Binding-site contacts:
Ligand atom C9 contacts residue TYR108 of chain 1.B at 3.6 Å (hydrophobic).
Ligand atom C7 contacts residue TYR108 of chain 1.B at 3.5 Å (hydrophobic).
Ligand atom C4 contacts residue MET23 of chain 1.B at 3.9 Å (hydrophobic).
Ligand atom CL contacts residue GLU101 of chain 1.B at 3.3 Å.
Ligand atom C8 contacts residue TYR108 of chain 1.B at 3.9 Å (hydrophobic).
Ligand atom O contacts residue TYR108 of chain 1.B at 4.1 Å.
Ligand atom C6 contacts residue HIS124 of chain 1.B at 3.5 Å.
Ligand atom N1 contacts residue HIS124 of chain 1.B at 3.8 Å.
Ligand atom C2 contacts residue ARG105 of chain 1.B at 4.1 Å.
Ligand atom N contacts residue TYR108 of chain 1.B at 3.4 Å.
Ligand atom C5 contacts residue ARG105 of chain 1.B at 3.6 Å.
Ligand atom CL1 contacts residue ARG105 of chain 1.B at 3.9 Å.
Ligand atom CL contacts residue ARG105 of chain 1.B at 4.0 Å.
Ligand atom C1 contacts residue ARG105 of chain 1.B at 3.8 Å.
Ligand atom CL contacts residue LYS19 of chain 1.B at 3.6 Å.
Ligand atom N1 contacts residue ARG123 of chain 1.B at 3.8 Å.
Ligand atom C contacts residue ARG105 of chain 1.B at 3.3 Å.
Ligand atom O1 contacts residue ARG123 of chain 1.B at 3.0 Å (salt-bridge).
Ligand atom CL1 contacts residue SER104 of chain 1.B at 3.5 Å.
Ligand atom C3 contacts residue ARG105 of chain 1.B at 3.8 Å.
Ligand atom O2 contacts residue TYR108 of chain 1.B at 3.9 Å.
Ligand atom CL contacts residue MET23 of chain 1.B at 4.0 Å.
Ligand atom C10 contacts residue ARG123 of chain 1.B at 3.7 Å.
Ligand atom C4 contacts residue ARG105 of chain 1.B at 4.0 Å.
Ligand atom C6 contacts residue TYR108 of chain 1.B at 3.5 Å (hydrophobic).
Ligand atom O3 contacts residue ARG105 of chain 1.B at 3.7 Å.
Ligand atom C contacts residue HIS124 of chain 1.B at 3.8 Å.
Ligand atom O2 contacts residue ARG105 of chain 1.B at 2.9 Å (salt-bridge).
Ligand atom N1 contacts residue TYR108 of chain 1.B at 3.5 Å.
Ligand atom C3 contacts residue HIS124 of chain 1.B at 3.4 Å.
Ligand atom C10 contacts residue TYR108 of chain 1.B at 3.8 Å (hydrophobic).
Ligand atom C2 contacts residue HIS124 of chain 1.B at 3.3 Å.
Ligand atom CL1 contacts residue TYR108 of chain 1.B at 4.0 Å.
Ligand atom C4 contacts residue HIS124 of chain 1.B at 3.6 Å.
Ligand atom CL1 contacts residue ILE26 of chain 1.B at 3.9 Å.
Ligand atom C11 contacts residue ARG105 of chain 1.B at 3.3 Å.
Ligand atom C1 contacts residue HIS124 of chain 1.B at 3.6 Å.
Ligand atom C5 contacts residue HIS124 of chain 1.B at 3.8 Å.
Ligand atom C11 contacts residue TYR108 of chain 1.B at 4.0 Å (hydrophobic).
Ligand atom CL1 contacts residue HIS124 of chain 1.B at 3.7 Å.

A small-molecule ligand and the protein it binds are described below.
Small molecule (SMILES): O=C(O)c1cc(C(=O)O)n(Cc2ccc(Cl)cc2Cl)n1

Sequence of chain 1.B:
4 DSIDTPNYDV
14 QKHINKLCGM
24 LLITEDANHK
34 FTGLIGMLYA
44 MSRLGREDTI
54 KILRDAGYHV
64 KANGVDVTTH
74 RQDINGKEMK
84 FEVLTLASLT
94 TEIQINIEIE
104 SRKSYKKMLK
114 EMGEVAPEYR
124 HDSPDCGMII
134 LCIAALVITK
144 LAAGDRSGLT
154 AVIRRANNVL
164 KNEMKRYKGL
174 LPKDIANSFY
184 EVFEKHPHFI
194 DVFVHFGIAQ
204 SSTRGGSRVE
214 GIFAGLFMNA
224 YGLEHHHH